The protein below binds the small molecule below.
Small molecule (SMILES): C[C@H](NC[C@@H](O)[C@H](Cc1ccccc1)NC(=O)c1cccc(N(c2ccccc2)S(C)(=O)=O)c1)C(=O)NC1CCCCC1

Binding-site contacts:
Ligand atom O34 contacts residue ASN234 of chain 1.A at 3.5 Å (h-bond).
Ligand atom C28 contacts residue THR73 of chain 1.A at 3.6 Å.
Ligand atom O17 contacts residue THR73 of chain 1.A at 2.6 Å (h-bond).
Ligand atom C5 contacts residue ASP33 of chain 1.A at 3.5 Å.
Ligand atom C1 contacts residue THR73 of chain 1.A at 3.6 Å.
Ligand atom C21 contacts residue GLN74 of chain 1.A at 3.6 Å.
Ligand atom N3 contacts residue GLY35 of chain 1.A at 3.1 Å (h-bond).
Ligand atom C19 contacts residue GLY231 of chain 1.A at 3.1 Å.
Ligand atom N3 contacts residue ASP229 of chain 1.A at 2.7 Å (salt-bridge).
Ligand atom O33 contacts residue THR232 of chain 1.A at 3.6 Å.
Ligand atom O17 contacts residue TYR72 of chain 1.A at 3.7 Å.
Ligand atom C14 contacts residue GLY231 of chain 1.A at 3.5 Å.
Ligand atom O33 contacts residue THR233 of chain 1.A at 3.3 Å (h-bond).
Ligand atom O33 contacts residue ASN234 of chain 1.A at 3.0 Å (h-bond).
Ligand atom C30 contacts residue ARG236 of chain 1.A at 3.6 Å.
Ligand atom C4 contacts residue ASP229 of chain 1.A at 3.4 Å.
Ligand atom O6 contacts residue ASP33 of chain 1.A at 2.6 Å (salt-bridge).
Ligand atom C8 contacts residue ASP33 of chain 1.A at 3.5 Å.
Ligand atom C10 contacts residue GLN74 of chain 1.A at 3.3 Å.
Ligand atom C13 contacts residue LEU31 of chain 1.A at 3.6 Å (hydrophobic).
Ligand atom C43 contacts residue TYR199 of chain 1.A at 3.3 Å (hydrophobic).
Ligand atom N37 contacts residue GLY35 of chain 1.A at 2.9 Å (h-bond).
Ligand atom C16 contacts residue THR73 of chain 1.A at 3.5 Å.
Ligand atom N15 contacts residue GLY231 of chain 1.A at 2.8 Å (h-bond).
Ligand atom C39 contacts residue SER36 of chain 1.A at 3.5 Å.
Ligand atom O6 contacts residue TYR72 of chain 1.A at 3.3 Å.
Ligand atom O6 contacts residue GLY35 of chain 1.A at 3.5 Å (h-bond).
Ligand atom C7 contacts residue GLY231 of chain 1.A at 3.7 Å.
Ligand atom C2 contacts residue GLY35 of chain 1.A at 3.4 Å.
Ligand atom C35 contacts residue GLY35 of chain 1.A at 3.7 Å.
Ligand atom C18 contacts residue GLY231 of chain 1.A at 3.6 Å.
Ligand atom O17 contacts residue GLN74 of chain 1.A at 3.0 Å (h-bond).
Ligand atom C1 contacts residue ASP229 of chain 1.A at 3.5 Å.
Ligand atom C2 contacts residue ASP229 of chain 1.A at 3.5 Å.
Ligand atom O36 contacts residue THR73 of chain 1.A at 3.3 Å (h-bond).
Ligand atom O34 contacts residue ARG236 of chain 1.A at 3.4 Å.
Ligand atom C11 contacts residue GLN74 of chain 1.A at 3.3 Å.
Ligand atom C40 contacts residue VAL70 of chain 1.A at 3.6 Å (hydrophobic).
Ligand atom C26 contacts residue GLN74 of chain 1.A at 3.4 Å.
Ligand atom O34 contacts residue SER326 of chain 1.A at 3.3 Å (h-bond).

Sequence of chain 1.A:
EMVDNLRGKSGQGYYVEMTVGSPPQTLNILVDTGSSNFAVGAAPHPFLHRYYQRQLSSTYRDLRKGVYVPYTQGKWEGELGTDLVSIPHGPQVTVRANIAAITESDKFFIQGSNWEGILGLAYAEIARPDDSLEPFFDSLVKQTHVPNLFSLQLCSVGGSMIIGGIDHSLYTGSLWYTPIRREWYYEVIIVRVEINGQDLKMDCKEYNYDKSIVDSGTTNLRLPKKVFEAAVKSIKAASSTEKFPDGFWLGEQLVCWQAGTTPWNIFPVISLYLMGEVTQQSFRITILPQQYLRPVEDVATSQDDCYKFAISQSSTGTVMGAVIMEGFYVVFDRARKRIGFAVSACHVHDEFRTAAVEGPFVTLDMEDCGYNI